A protein and the small-molecule ligand that binds it are described below.
Small molecule (SMILES): CC(=O)N[C@@H]1[C@@H](O)[C@H](O)[C@@H](CO)O[C@H]1O

Sequence of chain 1.B:
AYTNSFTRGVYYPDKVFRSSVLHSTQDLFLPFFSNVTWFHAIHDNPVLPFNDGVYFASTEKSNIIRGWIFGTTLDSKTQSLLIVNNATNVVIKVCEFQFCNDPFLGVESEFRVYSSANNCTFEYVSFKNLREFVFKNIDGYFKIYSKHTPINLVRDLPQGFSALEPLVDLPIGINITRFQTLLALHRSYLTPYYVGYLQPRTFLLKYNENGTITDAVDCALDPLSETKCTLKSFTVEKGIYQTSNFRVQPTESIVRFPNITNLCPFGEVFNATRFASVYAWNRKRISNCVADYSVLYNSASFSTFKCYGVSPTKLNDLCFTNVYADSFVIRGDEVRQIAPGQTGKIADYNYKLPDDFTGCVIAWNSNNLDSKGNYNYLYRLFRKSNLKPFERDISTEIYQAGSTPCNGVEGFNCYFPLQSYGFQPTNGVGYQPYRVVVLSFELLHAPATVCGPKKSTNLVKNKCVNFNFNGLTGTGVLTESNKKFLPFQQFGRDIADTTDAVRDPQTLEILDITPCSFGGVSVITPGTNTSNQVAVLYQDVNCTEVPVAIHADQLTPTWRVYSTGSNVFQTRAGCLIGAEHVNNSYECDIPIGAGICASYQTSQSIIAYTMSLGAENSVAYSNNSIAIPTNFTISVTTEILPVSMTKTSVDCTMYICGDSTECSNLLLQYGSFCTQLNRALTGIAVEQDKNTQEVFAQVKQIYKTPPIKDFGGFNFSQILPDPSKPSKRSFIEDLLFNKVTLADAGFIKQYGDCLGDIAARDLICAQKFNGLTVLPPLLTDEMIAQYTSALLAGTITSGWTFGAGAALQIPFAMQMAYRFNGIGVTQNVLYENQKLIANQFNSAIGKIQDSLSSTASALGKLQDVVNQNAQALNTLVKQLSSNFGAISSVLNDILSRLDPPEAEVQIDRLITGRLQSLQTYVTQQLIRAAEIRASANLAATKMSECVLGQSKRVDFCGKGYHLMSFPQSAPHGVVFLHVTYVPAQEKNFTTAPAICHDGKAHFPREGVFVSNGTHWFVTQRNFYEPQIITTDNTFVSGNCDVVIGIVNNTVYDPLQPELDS

Binding-site contacts:
Ligand atom C2 contacts residue ASN603 of chain 1.B at 2.4 Å.
Ligand atom O7 contacts residue ASN603 of chain 1.B at 3.4 Å (h-bond).
Ligand atom C7 contacts residue ASN603 of chain 1.B at 3.3 Å.
Ligand atom C3 contacts residue ASN603 of chain 1.B at 3.8 Å.
Ligand atom C6 contacts residue THR605 of chain 1.B at 3.8 Å.
Ligand atom C4 contacts residue ASN603 of chain 1.B at 4.3 Å.
Ligand atom O5 contacts residue THR605 of chain 1.B at 4.3 Å.
Ligand atom O5 contacts residue GLU606 of chain 1.B at 4.1 Å.
Ligand atom C8 contacts residue GLN631 of chain 1.B at 4.2 Å.
Ligand atom C6 contacts residue GLU606 of chain 1.B at 4.2 Å.
Ligand atom C5 contacts residue ASN603 of chain 1.B at 3.7 Å.
Ligand atom C5 contacts residue THR605 of chain 1.B at 3.8 Å.
Ligand atom N2 contacts residue ASN603 of chain 1.B at 2.8 Å (h-bond).
Ligand atom O5 contacts residue ASN603 of chain 1.B at 2.5 Å (h-bond).
Ligand atom C8 contacts residue ASN603 of chain 1.B at 4.4 Å.
Ligand atom C1 contacts residue ASN603 of chain 1.B at 1.4 Å.